This small molecule binds to this protein.
Small molecule (SMILES): CC(C)C[C@H](NC(=O)[C@H](Cc1ccc(O)cc1)NC(=O)[C@H](CCC(N)=O)NC(=O)CNC(=O)[C@H](C)N)C(=O)O

Sequence of chain 1.I:
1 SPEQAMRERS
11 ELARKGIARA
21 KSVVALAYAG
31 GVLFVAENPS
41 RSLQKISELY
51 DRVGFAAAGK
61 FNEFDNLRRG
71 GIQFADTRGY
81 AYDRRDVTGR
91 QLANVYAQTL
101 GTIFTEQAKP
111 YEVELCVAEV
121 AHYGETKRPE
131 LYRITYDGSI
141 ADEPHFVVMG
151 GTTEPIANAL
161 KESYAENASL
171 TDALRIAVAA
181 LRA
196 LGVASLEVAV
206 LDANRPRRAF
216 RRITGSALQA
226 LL

Binding-site contacts:
Ligand atom O contacts residue LYS45 of chain 1.G at 2.9 Å (salt-bridge).
Ligand atom CE2 contacts residue GLU112 of chain 1.G at 3.1 Å.
Ligand atom C contacts residue LYS45 of chain 1.G at 3.6 Å.
Ligand atom C contacts residue GLY59 of chain 1.G at 3.6 Å.
Ligand atom NE2 contacts residue ILE140 of chain 1.I at 3.3 Å.
Ligand atom N contacts residue SER139 of chain 1.I at 3.2 Å (h-bond).
Ligand atom OXT contacts residue ALA20 of chain 1.G at 3.4 Å.
Ligand atom O contacts residue LYS60 of chain 1.G at 3.3 Å.
Ligand atom C contacts residue ASP137 of chain 1.I at 3.8 Å.
Ligand atom O contacts residue LYS60 of chain 1.G at 2.9 Å (salt-bridge).
Ligand atom OE1 contacts residue SER139 of chain 1.I at 3.1 Å.
Ligand atom N contacts residue ASP137 of chain 1.I at 3.8 Å.
Ligand atom OXT contacts residue GLY59 of chain 1.G at 2.9 Å (h-bond).
Ligand atom OH contacts residue ARG19 of chain 1.G at 3.6 Å (salt-bridge).
Ligand atom CA contacts residue GLY59 of chain 1.G at 3.5 Å.
Ligand atom CD1 contacts residue PHE61 of chain 1.G at 3.4 Å (hydrophobic).
Ligand atom O contacts residue LYS21 of chain 1.G at 3.2 Å.
Ligand atom OE1 contacts residue ILE140 of chain 1.I at 3.3 Å (h-bond).
Ligand atom C contacts residue GLY59 of chain 1.G at 3.7 Å.
Ligand atom CD2 contacts residue ARG19 of chain 1.G at 3.8 Å.
Ligand atom CA contacts residue ASP137 of chain 1.I at 3.2 Å.
Ligand atom O contacts residue PHE61 of chain 1.G at 2.5 Å (h-bond).
Ligand atom OXT contacts residue LYS45 of chain 1.G at 3.7 Å.
Ligand atom CA contacts residue GLY59 of chain 1.G at 3.8 Å.
Ligand atom C contacts residue PHE61 of chain 1.G at 3.7 Å (hydrophobic).
Ligand atom OE1 contacts residue GLY138 of chain 1.I at 2.7 Å (h-bond).
Ligand atom N contacts residue GLY59 of chain 1.G at 2.9 Å (h-bond).
Ligand atom CG contacts residue ASN62 of chain 1.G at 3.8 Å.
Ligand atom CA contacts residue MET6 of chain 1.I at 3.7 Å (hydrophobic).
Ligand atom NE2 contacts residue PHE61 of chain 1.G at 3.0 Å.
Ligand atom CZ contacts residue GLU112 of chain 1.G at 3.4 Å.
Ligand atom CD1 contacts residue LEU43 of chain 1.G at 3.4 Å (hydrophobic).
Ligand atom N contacts residue MET6 of chain 1.I at 2.5 Å (h-bond).
Ligand atom CD contacts residue ILE140 of chain 1.I at 3.7 Å (hydrophobic).
Ligand atom CG contacts residue PHE61 of chain 1.G at 3.7 Å (hydrophobic).
Ligand atom CD contacts residue GLY138 of chain 1.I at 3.4 Å.
Ligand atom O contacts residue ASP137 of chain 1.I at 3.2 Å (salt-bridge).
Ligand atom NE2 contacts residue LEU43 of chain 1.G at 3.7 Å.
Ligand atom CA contacts residue SER139 of chain 1.I at 3.6 Å.
Ligand atom OH contacts residue GLU112 of chain 1.G at 3.0 Å (salt-bridge).

Sequence of chain 1.G:
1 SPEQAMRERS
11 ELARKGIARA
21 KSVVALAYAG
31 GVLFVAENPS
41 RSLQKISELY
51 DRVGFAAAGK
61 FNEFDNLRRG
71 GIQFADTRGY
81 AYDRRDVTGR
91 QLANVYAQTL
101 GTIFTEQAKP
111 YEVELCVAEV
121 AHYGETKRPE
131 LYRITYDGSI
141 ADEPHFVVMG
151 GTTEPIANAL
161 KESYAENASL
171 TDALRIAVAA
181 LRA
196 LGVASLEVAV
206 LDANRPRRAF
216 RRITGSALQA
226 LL